Sequence of chain 16.C:
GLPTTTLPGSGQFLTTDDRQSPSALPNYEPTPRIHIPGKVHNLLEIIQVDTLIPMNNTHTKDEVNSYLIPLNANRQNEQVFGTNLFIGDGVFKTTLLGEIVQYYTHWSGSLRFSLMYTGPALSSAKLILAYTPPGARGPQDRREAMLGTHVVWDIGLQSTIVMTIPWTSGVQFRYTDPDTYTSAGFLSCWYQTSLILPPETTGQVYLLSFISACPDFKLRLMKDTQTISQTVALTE

Sequence of chain 16.A:
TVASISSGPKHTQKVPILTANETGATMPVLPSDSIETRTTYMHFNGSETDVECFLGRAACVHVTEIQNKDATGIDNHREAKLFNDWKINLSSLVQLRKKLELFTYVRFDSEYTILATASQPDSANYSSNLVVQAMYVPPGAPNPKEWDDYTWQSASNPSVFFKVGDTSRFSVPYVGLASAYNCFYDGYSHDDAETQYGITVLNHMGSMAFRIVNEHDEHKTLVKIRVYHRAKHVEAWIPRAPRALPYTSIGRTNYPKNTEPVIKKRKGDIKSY

Sequence of chain 17.C:
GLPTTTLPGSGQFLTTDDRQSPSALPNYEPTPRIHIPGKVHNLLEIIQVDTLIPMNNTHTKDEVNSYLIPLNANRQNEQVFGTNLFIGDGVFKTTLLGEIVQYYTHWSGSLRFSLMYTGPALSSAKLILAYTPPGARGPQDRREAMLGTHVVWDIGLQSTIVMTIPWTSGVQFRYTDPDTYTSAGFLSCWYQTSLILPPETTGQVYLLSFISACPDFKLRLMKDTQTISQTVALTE

A protein and the small-molecule ligand that binds it are described below.
Small molecule (SMILES): Cc1cc(CCCCCOc2c(Cl)cc(C3=NCCO3)cc2Cl)on1

Binding-site contacts:
Ligand atom C5B contacts residue PHE186 of chain 16.A at 3.8 Å (hydrophobic).
Ligand atom O1A contacts residue PHE186 of chain 16.A at 3.4 Å.
Ligand atom C4A contacts residue PRO174 of chain 16.A at 3.2 Å (hydrophobic).
Ligand atom C4A contacts residue SER175 of chain 16.A at 3.6 Å.
Ligand atom CL2 contacts residue ILE104 of chain 16.A at 3.4 Å.
Ligand atom C2C contacts residue ILE104 of chain 16.A at 3.9 Å (hydrophobic).
Ligand atom C5 contacts residue LEU106 of chain 16.A at 3.7 Å (hydrophobic).
Ligand atom C2C contacts residue MET221 of chain 16.A at 3.3 Å (hydrophobic).
Ligand atom C4 contacts residue TYR197 of chain 16.A at 3.6 Å (hydrophobic).
Ligand atom C31 contacts residue ASN219 of chain 16.A at 3.7 Å.
Ligand atom O1 contacts residue LEU106 of chain 16.A at 3.7 Å.
Ligand atom C31 contacts residue TYR197 of chain 16.A at 3.6 Å (hydrophobic).
Ligand atom N3A contacts residue PRO174 of chain 16.A at 3.3 Å (h-bond).
Ligand atom N2 contacts residue ASN219 of chain 16.A at 3.5 Å (h-bond).
Ligand atom C5C contacts residue TYR152 of chain 16.A at 3.8 Å (hydrophobic).
Ligand atom C4C contacts residue VAL191 of chain 16.A at 3.7 Å (hydrophobic).
Ligand atom C2A contacts residue PHE186 of chain 16.A at 3.6 Å (hydrophobic).
Ligand atom C3C contacts residue ILE104 of chain 16.A at 3.6 Å (hydrophobic).
Ligand atom C3B contacts residue TYR152 of chain 16.A at 3.9 Å (hydrophobic).
Ligand atom N3A contacts residue ALA24 of chain 16.C at 3.8 Å.
Ligand atom C3B contacts residue ALA24 of chain 16.C at 4.0 Å (hydrophobic).
Ligand atom CL1 contacts residue VAL188 of chain 16.A at 3.7 Å.
Ligand atom C3C contacts residue TYR128 of chain 16.A at 3.8 Å (hydrophobic).
Ligand atom O1 contacts residue MET221 of chain 16.A at 3.4 Å (h-bond).
Ligand atom N2 contacts residue MET221 of chain 16.A at 3.9 Å.
Ligand atom C1C contacts residue TYR128 of chain 16.A at 3.6 Å (hydrophobic).
Ligand atom C4A contacts residue ALA150 of chain 16.A at 3.9 Å (hydrophobic).
Ligand atom O1B contacts residue VAL188 of chain 16.A at 3.8 Å.
Ligand atom C5B contacts residue MET224 of chain 16.A at 3.8 Å (hydrophobic).
Ligand atom C5 contacts residue MET221 of chain 16.A at 3.9 Å (hydrophobic).
Ligand atom C4A contacts residue VAL176 of chain 16.A at 3.9 Å (hydrophobic).
Ligand atom C5A contacts residue VAL176 of chain 16.A at 3.8 Å (hydrophobic).
Ligand atom C4B contacts residue TYR152 of chain 16.A at 3.7 Å (hydrophobic).
Ligand atom C1C contacts residue LEU106 of chain 16.A at 3.9 Å (hydrophobic).
Ligand atom C5A contacts residue ALA150 of chain 16.A at 3.4 Å (hydrophobic).
Ligand atom CL2 contacts residue MET224 of chain 16.A at 3.2 Å.
Ligand atom CL1 contacts residue LEU25 of chain 16.C at 3.5 Å.
Ligand atom CL2 contacts residue TYR128 of chain 16.A at 3.4 Å.
Ligand atom C4B contacts residue PHE186 of chain 16.A at 3.6 Å (hydrophobic).
Ligand atom O1A contacts residue MET224 of chain 16.A at 3.9 Å.